Binding-site contacts:
Ligand atom O5 contacts residue ASN287 of chain 2.A at 2.3 Å (h-bond).
Ligand atom C7 contacts residue HIS312 of chain 2.A at 3.7 Å.
Ligand atom C7 contacts residue ASN287 of chain 2.A at 4.0 Å.
Ligand atom C1 contacts residue ASN287 of chain 2.A at 1.4 Å.
Ligand atom C2 contacts residue ASN287 of chain 2.A at 2.4 Å.
Ligand atom C8 contacts residue HIS312 of chain 2.A at 3.3 Å.
Ligand atom N2 contacts residue ASN287 of chain 2.A at 3.1 Å (h-bond).
Ligand atom C4 contacts residue ASN287 of chain 2.A at 4.0 Å.
Ligand atom O7 contacts residue HIS312 of chain 2.A at 3.5 Å (h-bond).
Ligand atom C5 contacts residue ASN287 of chain 2.A at 3.6 Å.
Ligand atom C3 contacts residue ASN287 of chain 2.A at 3.8 Å.
Ligand atom O7 contacts residue ASN287 of chain 2.A at 4.1 Å.

Sequence of chain 2.A:
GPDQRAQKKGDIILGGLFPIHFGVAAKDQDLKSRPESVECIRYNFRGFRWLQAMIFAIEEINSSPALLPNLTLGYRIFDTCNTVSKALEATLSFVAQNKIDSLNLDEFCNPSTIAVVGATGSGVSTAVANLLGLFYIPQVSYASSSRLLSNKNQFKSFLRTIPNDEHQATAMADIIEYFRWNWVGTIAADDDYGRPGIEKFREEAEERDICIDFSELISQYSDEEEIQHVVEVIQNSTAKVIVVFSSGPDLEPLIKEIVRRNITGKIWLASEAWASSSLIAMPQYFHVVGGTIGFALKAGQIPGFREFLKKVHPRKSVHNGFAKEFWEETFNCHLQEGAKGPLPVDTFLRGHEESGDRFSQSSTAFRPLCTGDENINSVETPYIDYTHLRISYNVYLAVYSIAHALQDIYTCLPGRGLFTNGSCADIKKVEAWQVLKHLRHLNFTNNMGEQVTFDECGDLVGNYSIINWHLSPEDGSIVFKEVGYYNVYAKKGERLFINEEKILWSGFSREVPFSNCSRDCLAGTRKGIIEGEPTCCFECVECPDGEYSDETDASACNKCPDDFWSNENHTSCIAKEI

A protein and the small-molecule ligand that binds it are described below.
Small molecule (SMILES): CC(=O)N[C@@H]1[C@@H](O)[C@H](O)[C@@H](CO)O[C@H]1O